Binding-site contacts:
Ligand atom P contacts residue ASP273 of chain 22.A at 2.8 Å.
Ligand atom P contacts residue PHE272 of chain 22.A at 4.3 Å.
Ligand atom OP1 contacts residue ASN491 of chain 22.A at 3.6 Å.
Ligand atom O5' contacts residue ASN491 of chain 22.A at 3.5 Å (h-bond).
Ligand atom P contacts residue ASN491 of chain 22.A at 3.0 Å.
Ligand atom OP1 contacts residue PHE272 of chain 22.A at 3.3 Å.
Ligand atom P contacts residue TYR271 of chain 22.A at 4.5 Å.
Ligand atom OP2 contacts residue ASP273 of chain 22.A at 2.4 Å.
Ligand atom OP1 contacts residue ASP273 of chain 22.A at 3.3 Å.
Ligand atom OP1 contacts residue TYR271 of chain 22.A at 3.1 Å (h-bond).
Ligand atom O5' contacts residue ASP273 of chain 22.A at 4.1 Å.
Ligand atom C5' contacts residue ASP273 of chain 22.A at 3.8 Å.
Ligand atom C5' contacts residue ASN491 of chain 22.A at 4.0 Å.
Ligand atom OP2 contacts residue ASN491 of chain 22.A at 1.7 Å (h-bond).

This small molecule binds to this protein.
Small molecule (SMILES): Nc1ncnc2c1ncn2[C@H]1C[C@H](O)[C@@H](COP(=O)(O)O)O1

Sequence of chain 22.A:
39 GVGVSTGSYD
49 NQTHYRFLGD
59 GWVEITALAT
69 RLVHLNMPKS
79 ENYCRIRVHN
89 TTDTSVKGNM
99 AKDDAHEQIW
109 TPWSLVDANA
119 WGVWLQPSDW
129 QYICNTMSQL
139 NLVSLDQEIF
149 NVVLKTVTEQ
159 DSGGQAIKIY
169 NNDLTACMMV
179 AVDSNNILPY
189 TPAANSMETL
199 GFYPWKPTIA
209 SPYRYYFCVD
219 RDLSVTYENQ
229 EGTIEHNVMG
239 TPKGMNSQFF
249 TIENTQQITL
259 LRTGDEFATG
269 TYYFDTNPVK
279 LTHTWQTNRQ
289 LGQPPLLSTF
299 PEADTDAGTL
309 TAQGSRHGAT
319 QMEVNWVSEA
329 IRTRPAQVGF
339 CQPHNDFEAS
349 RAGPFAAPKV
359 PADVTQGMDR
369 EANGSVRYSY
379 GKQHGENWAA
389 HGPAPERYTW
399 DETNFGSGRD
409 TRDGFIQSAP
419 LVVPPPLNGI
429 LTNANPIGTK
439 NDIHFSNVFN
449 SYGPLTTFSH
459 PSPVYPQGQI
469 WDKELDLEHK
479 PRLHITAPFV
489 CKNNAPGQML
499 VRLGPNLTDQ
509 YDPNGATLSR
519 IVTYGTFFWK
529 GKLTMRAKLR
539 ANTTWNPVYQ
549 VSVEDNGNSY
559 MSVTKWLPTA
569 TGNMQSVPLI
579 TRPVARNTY